Sequence of chain 2.A:
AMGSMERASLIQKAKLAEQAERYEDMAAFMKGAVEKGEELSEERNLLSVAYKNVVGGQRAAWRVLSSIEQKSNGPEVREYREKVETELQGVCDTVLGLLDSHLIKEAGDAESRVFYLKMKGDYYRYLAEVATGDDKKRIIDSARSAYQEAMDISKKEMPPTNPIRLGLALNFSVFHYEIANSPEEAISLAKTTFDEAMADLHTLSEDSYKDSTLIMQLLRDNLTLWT

This protein binds this small molecule.
Small molecule (SMILES): NC(=O)CC[C@@H](C=O)NC(=O)[C@H](CCCN=C(N)N)NC(=O)[C@H](CC1=c2ccccc2=NC1)NC(=O)[C@H](COP(=O)(O)O)NC(=O)[C@H](CO)NC(=O)[C@@H]1CCCN1C(=O)[C@@H](N)CCCN=C(N)N

Binding-site contacts:
Ligand atom CZ2 contacts residue UFH1 of chain 2.C at 3.4 Å.
Ligand atom N contacts residue ASN231 of chain 2.A at 2.8 Å (h-bond).
Ligand atom O1P contacts residue ARG134 of chain 2.A at 2.8 Å (salt-bridge).
Ligand atom CG contacts residue GLU187 of chain 2.A at 3.8 Å.
Ligand atom N contacts residue LEU179 of chain 2.A at 3.5 Å.
Ligand atom O contacts residue VAL183 of chain 2.A at 3.5 Å.
Ligand atom CD contacts residue VAL51 of chain 2.A at 3.7 Å (hydrophobic).
Ligand atom C contacts residue LEU179 of chain 2.A at 3.7 Å (hydrophobic).
Ligand atom O3P contacts residue ARG134 of chain 2.A at 2.8 Å (salt-bridge).
Ligand atom CB contacts residue ASN231 of chain 2.A at 3.7 Å.
Ligand atom CA contacts residue LEU179 of chain 2.A at 3.7 Å (hydrophobic).
Ligand atom O1P contacts residue ARG61 of chain 2.A at 2.9 Å (salt-bridge).
Ligand atom O contacts residue LEU179 of chain 2.A at 3.5 Å.
Ligand atom CH2 contacts residue UFH1 of chain 2.C at 3.5 Å.
Ligand atom NE2 contacts residue VAL51 of chain 2.A at 3.5 Å.
Ligand atom O2P contacts residue ARG61 of chain 2.A at 2.8 Å (salt-bridge).
Ligand atom CA contacts residue ASN180 of chain 2.A at 3.8 Å.
Ligand atom CB contacts residue TRP235 of chain 2.A at 3.6 Å (hydrophobic).
Ligand atom CZ3 contacts residue UFH1 of chain 2.C at 3.7 Å.
Ligand atom CE2 contacts residue UFH1 of chain 2.C at 3.6 Å.
Ligand atom NE1 contacts residue UFH1 of chain 2.C at 3.4 Å.
Ligand atom CD2 contacts residue UFH1 of chain 2.C at 3.6 Å.
Ligand atom N contacts residue ASN180 of chain 2.A at 2.7 Å (h-bond).
Ligand atom CB contacts residue ASN180 of chain 2.A at 3.4 Å.
Ligand atom N contacts residue GLU187 of chain 2.A at 3.4 Å (salt-bridge).
Ligand atom NE1 contacts residue ILE224 of chain 2.A at 3.8 Å.
Ligand atom CB contacts residue ASN231 of chain 2.A at 3.5 Å.
Ligand atom CA contacts residue ASN180 of chain 2.A at 3.4 Å.
Ligand atom P contacts residue ARG61 of chain 2.A at 3.7 Å.
Ligand atom CD contacts residue GLU187 of chain 2.A at 3.2 Å.
Ligand atom O3P contacts residue TYR135 of chain 2.A at 2.6 Å (h-bond).
Ligand atom CA contacts residue ASN231 of chain 2.A at 3.6 Å.
Ligand atom C contacts residue ASN231 of chain 2.A at 3.6 Å.
Ligand atom CD1 contacts residue UFH1 of chain 2.C at 3.7 Å.
Ligand atom NH2 contacts residue LEU227 of chain 2.A at 3.6 Å.
Ligand atom C contacts residue ASN180 of chain 2.A at 3.5 Å.
Ligand atom O contacts residue ASN231 of chain 2.A at 2.8 Å (h-bond).
Ligand atom CB contacts residue ASN180 of chain 2.A at 3.6 Å.
Ligand atom C contacts residue ASN231 of chain 2.A at 3.8 Å.
Ligand atom CA contacts residue ASN231 of chain 2.A at 3.6 Å.